Sequence of chain 1.D:
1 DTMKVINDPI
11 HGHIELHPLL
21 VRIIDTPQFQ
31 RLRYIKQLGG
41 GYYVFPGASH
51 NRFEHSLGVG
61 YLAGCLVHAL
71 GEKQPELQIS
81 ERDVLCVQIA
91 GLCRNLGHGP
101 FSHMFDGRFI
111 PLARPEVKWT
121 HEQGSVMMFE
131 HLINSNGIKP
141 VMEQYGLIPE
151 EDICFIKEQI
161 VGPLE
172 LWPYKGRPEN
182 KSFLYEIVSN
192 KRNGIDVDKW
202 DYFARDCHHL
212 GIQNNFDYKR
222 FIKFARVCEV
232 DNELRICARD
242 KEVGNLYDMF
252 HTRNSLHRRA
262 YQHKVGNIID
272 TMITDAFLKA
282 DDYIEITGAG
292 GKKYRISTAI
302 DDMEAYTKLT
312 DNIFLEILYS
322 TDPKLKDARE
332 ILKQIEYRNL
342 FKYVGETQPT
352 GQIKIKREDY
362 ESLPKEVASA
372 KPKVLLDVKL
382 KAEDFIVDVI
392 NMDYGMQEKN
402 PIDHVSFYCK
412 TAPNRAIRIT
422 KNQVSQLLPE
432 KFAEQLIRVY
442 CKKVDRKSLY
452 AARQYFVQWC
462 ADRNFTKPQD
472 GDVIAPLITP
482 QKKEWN

This small molecule binds to this protein.
Small molecule (SMILES): Nc1ncnc2c1ncn2[C@H]1C[C@H](O)[C@@H](CO[P](=O)(O)O[P](=O)(O)OP(=O)(O)O)O1

Sequence of chain 1.C:
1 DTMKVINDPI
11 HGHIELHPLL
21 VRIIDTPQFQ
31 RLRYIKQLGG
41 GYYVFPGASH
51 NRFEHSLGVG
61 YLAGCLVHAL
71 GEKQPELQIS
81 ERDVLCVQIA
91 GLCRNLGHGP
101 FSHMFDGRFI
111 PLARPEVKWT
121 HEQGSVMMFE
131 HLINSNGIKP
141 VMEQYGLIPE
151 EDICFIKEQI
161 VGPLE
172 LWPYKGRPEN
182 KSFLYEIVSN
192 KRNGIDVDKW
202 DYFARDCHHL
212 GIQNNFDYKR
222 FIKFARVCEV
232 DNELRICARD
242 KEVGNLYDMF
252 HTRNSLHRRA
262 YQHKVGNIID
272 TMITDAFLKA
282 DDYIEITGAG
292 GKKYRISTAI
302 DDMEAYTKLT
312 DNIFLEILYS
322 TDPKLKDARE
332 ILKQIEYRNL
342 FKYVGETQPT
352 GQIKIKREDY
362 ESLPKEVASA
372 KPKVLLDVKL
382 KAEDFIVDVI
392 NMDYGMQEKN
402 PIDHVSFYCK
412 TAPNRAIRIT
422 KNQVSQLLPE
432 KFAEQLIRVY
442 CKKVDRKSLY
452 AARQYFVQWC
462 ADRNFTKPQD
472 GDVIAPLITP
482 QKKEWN

Binding-site contacts:
Ligand atom O2G contacts residue MG1 of chain 1.N at 2.3 Å.
Ligand atom O3A contacts residue GTP1 of chain 1.O at 3.4 Å (h-bond).
Ligand atom O2A contacts residue LYS242 of chain 1.D at 2.8 Å (salt-bridge).
Ligand atom O3G contacts residue ARG240 of chain 1.D at 2.6 Å (salt-bridge).
Ligand atom O2G contacts residue GTP1 of chain 1.O at 2.6 Å (h-bond).
Ligand atom O4' contacts residue ARG221 of chain 1.D at 3.2 Å (salt-bridge).
Ligand atom O3' contacts residue ASN7 of chain 1.C at 3.5 Å (h-bond).
Ligand atom O1G contacts residue ARG240 of chain 1.D at 3.2 Å (salt-bridge).
Ligand atom C1' contacts residue PHE45 of chain 1.B at 3.5 Å (hydrophobic).
Ligand atom O3G contacts residue LYS265 of chain 1.B at 3.1 Å (salt-bridge).
Ligand atom C2' contacts residue PHE45 of chain 1.B at 3.2 Å (hydrophobic).
Ligand atom O2B contacts residue LYS265 of chain 1.B at 2.0 Å (salt-bridge).
Ligand atom O1A contacts residue LYS242 of chain 1.D at 2.7 Å (salt-bridge).
Ligand atom O2A contacts residue HIS264 of chain 1.B at 2.7 Å (h-bond).
Ligand atom O1B contacts residue GTP1 of chain 1.O at 2.9 Å (h-bond).
Ligand atom N9 contacts residue ARG221 of chain 1.D at 3.3 Å (salt-bridge).
Ligand atom O2B contacts residue LYS242 of chain 1.D at 3.5 Å.
Ligand atom O4' contacts residue ASN7 of chain 1.C at 3.4 Å.
Ligand atom N7 contacts residue ARG221 of chain 1.D at 3.2 Å (salt-bridge).
Ligand atom PG contacts residue MG1 of chain 1.N at 3.4 Å.
Ligand atom C3' contacts residue VAL44 of chain 1.B at 3.2 Å (hydrophobic).
Ligand atom PA contacts residue LYS242 of chain 1.D at 3.2 Å.
Ligand atom O1A contacts residue ARG221 of chain 1.D at 3.1 Å (salt-bridge).
Ligand atom C4 contacts residue ARG221 of chain 1.D at 3.2 Å.
Ligand atom O2B contacts residue HIS264 of chain 1.B at 3.5 Å (h-bond).
Ligand atom O3B contacts residue MG1 of chain 1.N at 3.5 Å.
Ligand atom N6 contacts residue ARG260 of chain 1.B at 3.2 Å.
Ligand atom N6 contacts residue ASN246 of chain 1.D at 3.1 Å (h-bond).
Ligand atom O3' contacts residue VAL44 of chain 1.B at 2.3 Å (h-bond).
Ligand atom O1A contacts residue PHE225 of chain 1.D at 3.5 Å.
Ligand atom O3' contacts residue GTP1 of chain 1.O at 3.4 Å (h-bond).
Ligand atom PG contacts residue ARG240 of chain 1.D at 3.5 Å.
Ligand atom C1' contacts residue ASN7 of chain 1.C at 3.5 Å.
Ligand atom O2G contacts residue LYS411 of chain 1.D at 3.4 Å (salt-bridge).
Ligand atom N3 contacts residue ASN7 of chain 1.C at 3.2 Å (h-bond).
Ligand atom C5 contacts residue ARG221 of chain 1.D at 3.3 Å.
Ligand atom O1B contacts residue MG1 of chain 1.N at 2.5 Å.
Ligand atom C5' contacts residue VAL5 of chain 1.C at 3.3 Å (hydrophobic).
Ligand atom PB contacts residue LYS265 of chain 1.B at 3.2 Å.
Ligand atom O1G contacts residue LYS411 of chain 1.D at 3.3 Å.

Sequence of chain 1.B:
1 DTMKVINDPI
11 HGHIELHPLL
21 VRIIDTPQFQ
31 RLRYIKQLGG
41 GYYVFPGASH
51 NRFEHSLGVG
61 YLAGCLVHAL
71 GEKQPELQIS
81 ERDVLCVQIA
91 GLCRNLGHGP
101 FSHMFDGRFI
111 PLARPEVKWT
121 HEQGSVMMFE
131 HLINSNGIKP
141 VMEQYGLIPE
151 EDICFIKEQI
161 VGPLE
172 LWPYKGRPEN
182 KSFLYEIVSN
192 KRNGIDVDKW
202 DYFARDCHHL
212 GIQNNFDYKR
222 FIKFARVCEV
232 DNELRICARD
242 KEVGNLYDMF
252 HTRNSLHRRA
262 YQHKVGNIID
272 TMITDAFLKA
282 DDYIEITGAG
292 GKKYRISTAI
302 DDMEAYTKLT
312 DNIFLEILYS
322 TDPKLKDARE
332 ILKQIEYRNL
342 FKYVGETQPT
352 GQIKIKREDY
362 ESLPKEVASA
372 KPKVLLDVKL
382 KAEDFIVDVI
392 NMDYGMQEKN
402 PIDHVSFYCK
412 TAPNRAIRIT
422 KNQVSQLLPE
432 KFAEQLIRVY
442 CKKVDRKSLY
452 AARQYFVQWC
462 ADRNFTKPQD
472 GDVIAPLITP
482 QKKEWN